This small molecule binds to this protein.
Small molecule (SMILES): CC(=O)N[C@@H]1[C@@H](O)[C@H](O)[C@@H](CO)O[C@H]1O

Sequence of chain 1.A:
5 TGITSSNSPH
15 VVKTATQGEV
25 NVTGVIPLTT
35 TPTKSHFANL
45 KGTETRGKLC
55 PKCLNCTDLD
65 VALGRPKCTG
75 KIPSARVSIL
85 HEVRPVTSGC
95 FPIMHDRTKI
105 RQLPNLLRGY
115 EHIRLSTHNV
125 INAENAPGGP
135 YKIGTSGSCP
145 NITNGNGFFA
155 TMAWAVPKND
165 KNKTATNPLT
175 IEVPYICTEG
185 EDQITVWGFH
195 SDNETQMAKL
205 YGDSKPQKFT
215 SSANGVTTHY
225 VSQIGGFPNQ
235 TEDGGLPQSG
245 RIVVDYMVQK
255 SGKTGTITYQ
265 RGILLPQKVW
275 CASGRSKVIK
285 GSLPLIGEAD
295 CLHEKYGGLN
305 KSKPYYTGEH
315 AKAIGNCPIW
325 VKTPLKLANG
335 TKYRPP

Binding-site contacts:
Ligand atom O7 contacts residue ASN25 of chain 1.A at 3.9 Å.
Ligand atom C7 contacts residue ASN25 of chain 1.A at 3.6 Å.
Ligand atom O5 contacts residue ASN25 of chain 1.A at 2.3 Å (h-bond).
Ligand atom C8 contacts residue GLU23 of chain 1.A at 3.2 Å.
Ligand atom C2 contacts residue ASN25 of chain 1.A at 2.4 Å.
Ligand atom C3 contacts residue ASN25 of chain 1.A at 3.8 Å.
Ligand atom C1 contacts residue ASN25 of chain 1.A at 1.4 Å.
Ligand atom O6 contacts residue PRO13 of chain 1.A at 4.0 Å.
Ligand atom C8 contacts residue VAL24 of chain 1.A at 4.1 Å (hydrophobic).
Ligand atom C5 contacts residue ASN25 of chain 1.A at 3.6 Å.
Ligand atom N2 contacts residue ASN25 of chain 1.A at 2.9 Å (h-bond).
Ligand atom C4 contacts residue ASN25 of chain 1.A at 4.2 Å.